Sequence of chain 1.D:
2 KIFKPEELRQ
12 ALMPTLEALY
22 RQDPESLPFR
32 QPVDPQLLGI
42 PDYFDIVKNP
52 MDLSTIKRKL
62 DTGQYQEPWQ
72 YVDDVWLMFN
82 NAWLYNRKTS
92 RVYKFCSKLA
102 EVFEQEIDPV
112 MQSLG

A protein and the small-molecule ligand that binds it are described below.
Small molecule (SMILES): COC1CCC(n2c([C@@H]3CCCC(=O)N3c3ccc(F)c(F)c3)nc3cc(-c4c(C)noc4C)ccc32)CC1

Binding-site contacts:
Ligand atom CAI contacts residue VAL93 of chain 1.D at 3.7 Å (hydrophobic).
Ligand atom FBK contacts residue PRO29 of chain 1.D at 3.5 Å.
Ligand atom CAM contacts residue PRO29 of chain 1.D at 3.6 Å (hydrophobic).
Ligand atom OAD contacts residue TYR44 of chain 1.D at 3.6 Å.
Ligand atom CAE contacts residue ASN87 of chain 1.D at 3.7 Å.
Ligand atom CAB contacts residue ASN87 of chain 1.D at 4.0 Å.
Ligand atom CAB contacts residue VAL34 of chain 1.D at 3.6 Å (hydrophobic).
Ligand atom CAF contacts residue VAL34 of chain 1.D at 3.9 Å (hydrophobic).
Ligand atom CBG contacts residue ARG92 of chain 1.D at 3.6 Å.
Ligand atom CBI contacts residue ARG92 of chain 1.D at 4.0 Å.
Ligand atom CBE contacts residue ARG92 of chain 1.D at 3.6 Å.
Ligand atom CAG contacts residue TYR86 of chain 1.D at 3.8 Å (hydrophobic).
Ligand atom NAC contacts residue ASN87 of chain 1.D at 3.2 Å (h-bond).
Ligand atom CAF contacts residue PHE30 of chain 1.D at 3.9 Å (hydrophobic).
Ligand atom FBL contacts residue PHE96 of chain 1.D at 3.3 Å.
Ligand atom CBH contacts residue PRO29 of chain 1.D at 3.7 Å (hydrophobic).
Ligand atom CBG contacts residue PRO29 of chain 1.D at 3.6 Å (hydrophobic).
Ligand atom OAD contacts residue ASN87 of chain 1.D at 3.2 Å (h-bond).
Ligand atom CAA contacts residue VAL34 of chain 1.D at 3.9 Å (hydrophobic).
Ligand atom FBK contacts residue PHE96 of chain 1.D at 3.5 Å.
Ligand atom CAF contacts residue PRO29 of chain 1.D at 3.6 Å (hydrophobic).
Ligand atom FBK contacts residue LEU28 of chain 1.D at 3.5 Å.
Ligand atom OBM contacts residue ARG92 of chain 1.D at 2.8 Å (salt-bridge).
Ligand atom FBL contacts residue ARG92 of chain 1.D at 3.8 Å.
Ligand atom CAF contacts residue VAL93 of chain 1.D at 3.7 Å (hydrophobic).
Ligand atom FBL contacts residue VAL93 of chain 1.D at 4.0 Å.
Ligand atom FBK contacts residue PRO25 of chain 1.D at 3.6 Å.
Ligand atom CAS contacts residue PRO29 of chain 1.D at 4.0 Å (hydrophobic).
Ligand atom CAG contacts residue ASN87 of chain 1.D at 3.8 Å.
Ligand atom CBF contacts residue ARG92 of chain 1.D at 3.5 Å.
Ligand atom CBJ contacts residue ARG92 of chain 1.D at 3.9 Å.
Ligand atom CBA contacts residue ARG92 of chain 1.D at 3.8 Å.
Ligand atom OAD contacts residue TYR86 of chain 1.D at 3.8 Å.
Ligand atom NAC contacts residue VAL34 of chain 1.D at 3.9 Å.
Ligand atom CAB contacts residue VAL93 of chain 1.D at 3.8 Å (hydrophobic).
Ligand atom CAL contacts residue PRO29 of chain 1.D at 3.8 Å (hydrophobic).
Ligand atom FBL contacts residue PRO29 of chain 1.D at 3.3 Å.
Ligand atom CBH contacts residue ARG92 of chain 1.D at 3.8 Å.
Ligand atom CAL contacts residue LEU39 of chain 1.D at 4.0 Å (hydrophobic).
Ligand atom CAG contacts residue ILE41 of chain 1.D at 3.6 Å (hydrophobic).